This small molecule binds to this protein.
Small molecule (SMILES): CC(C)Sc1nc2ncnc(N)c2[nH]1

Binding-site contacts:
Ligand atom S1 contacts residue TRP120 of chain 1.A at 4.3 Å.
Ligand atom S1 contacts residue LEU187 of chain 1.A at 4.2 Å.
Ligand atom N4 contacts residue TRP120 of chain 1.A at 4.3 Å.
Ligand atom C5 contacts residue TRP120 of chain 1.A at 3.6 Å (hydrophobic).
Ligand atom C7 contacts residue PHE146 of chain 1.A at 4.2 Å (hydrophobic).
Ligand atom C8 contacts residue TRP120 of chain 1.A at 4.1 Å (hydrophobic).
Ligand atom C8 contacts residue GLU90 of chain 1.A at 3.4 Å.
Ligand atom C3 contacts residue THR158 of chain 1.A at 3.7 Å.
Ligand atom N3 contacts residue GLU90 of chain 1.A at 2.6 Å (salt-bridge).
Ligand atom N2 contacts residue TRP120 of chain 1.A at 4.1 Å.
Ligand atom N3 contacts residue ALA150 of chain 1.A at 4.1 Å.
Ligand atom N2 contacts residue ASP188 of chain 1.A at 3.5 Å (salt-bridge).
Ligand atom C3 contacts residue SER154 of chain 1.A at 3.5 Å.
Ligand atom N2 contacts residue ALA150 of chain 1.A at 3.6 Å.
Ligand atom S1 contacts residue ILE184 of chain 1.A at 4.3 Å.
Ligand atom C7 contacts residue GLU90 of chain 1.A at 3.4 Å.
Ligand atom C5 contacts residue SER154 of chain 1.A at 3.9 Å.
Ligand atom C7 contacts residue ILE133 of chain 1.A at 4.0 Å (hydrophobic).
Ligand atom C6 contacts residue ASP188 of chain 1.A at 3.3 Å.
Ligand atom N5 contacts residue ASP188 of chain 1.A at 2.5 Å (salt-bridge).
Ligand atom N4 contacts residue TYR153 of chain 1.A at 4.2 Å.
Ligand atom N3 contacts residue ILE133 of chain 1.A at 4.0 Å.
Ligand atom N1 contacts residue SER154 of chain 1.A at 3.5 Å.
Ligand atom C7 contacts residue ALA150 of chain 1.A at 3.5 Å (hydrophobic).
Ligand atom C4 contacts residue MET97 of chain 1.A at 3.7 Å (hydrophobic).
Ligand atom C6 contacts residue TRP120 of chain 1.A at 3.6 Å (hydrophobic).
Ligand atom C1 contacts residue TRP120 of chain 1.A at 3.9 Å (hydrophobic).
Ligand atom C2 contacts residue THR158 of chain 1.A at 4.2 Å.
Ligand atom C4 contacts residue TRP120 of chain 1.A at 3.5 Å (hydrophobic).
Ligand atom N4 contacts residue GLU90 of chain 1.A at 2.7 Å (salt-bridge).
Ligand atom N5 contacts residue SER154 of chain 1.A at 4.3 Å.
Ligand atom S1 contacts residue ASP188 of chain 1.A at 4.2 Å.
Ligand atom N5 contacts residue TRP120 of chain 1.A at 3.8 Å.
Ligand atom N4 contacts residue MET94 of chain 1.A at 3.6 Å (h-bond).
Ligand atom N1 contacts residue TRP120 of chain 1.A at 3.7 Å.
Ligand atom S1 contacts residue SER154 of chain 1.A at 4.3 Å.
Ligand atom C1 contacts residue SER154 of chain 1.A at 3.8 Å.
Ligand atom C3 contacts residue MET94 of chain 1.A at 4.3 Å (hydrophobic).
Ligand atom N4 contacts residue VAL93 of chain 1.A at 3.8 Å.
Ligand atom C1 contacts residue ASP188 of chain 1.A at 3.6 Å.

Sequence of chain 1.A:
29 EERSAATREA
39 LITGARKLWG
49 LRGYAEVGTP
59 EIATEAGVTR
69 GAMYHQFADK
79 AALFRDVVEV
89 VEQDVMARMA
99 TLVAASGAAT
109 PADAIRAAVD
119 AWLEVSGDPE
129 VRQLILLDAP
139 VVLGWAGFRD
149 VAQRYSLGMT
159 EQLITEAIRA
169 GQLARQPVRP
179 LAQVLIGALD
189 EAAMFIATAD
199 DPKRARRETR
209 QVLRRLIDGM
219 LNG